Binding-site contacts:
Ligand atom C10 contacts residue THR104 of chain 1.C at 3.7 Å.
Ligand atom C11 contacts residue GLN120 of chain 1.C at 4.2 Å.
Ligand atom O7 contacts residue ASN102 of chain 1.C at 2.7 Å (h-bond).
Ligand atom O1A contacts residue GLN120 of chain 1.C at 3.9 Å.
Ligand atom O1B contacts residue GLN120 of chain 1.C at 3.6 Å (h-bond).
Ligand atom C5 contacts residue GLN120 of chain 1.C at 3.4 Å.
Ligand atom C10 contacts residue VAL103 of chain 1.C at 4.1 Å (hydrophobic).
Ligand atom C4 contacts residue GLN120 of chain 1.C at 3.2 Å.
Ligand atom C7 contacts residue MET121 of chain 1.C at 4.0 Å (hydrophobic).
Ligand atom O8 contacts residue MET121 of chain 1.C at 3.8 Å.
Ligand atom O1A contacts residue MET121 of chain 1.C at 3.7 Å.
Ligand atom C6 contacts residue GLN120 of chain 1.C at 3.5 Å.
Ligand atom O8 contacts residue THR122 of chain 1.C at 3.2 Å (h-bond).
Ligand atom C11 contacts residue THR104 of chain 1.C at 3.6 Å.
Ligand atom C4 contacts residue SER119 of chain 1.C at 4.2 Å.
Ligand atom C3 contacts residue GLN120 of chain 1.C at 4.2 Å.
Ligand atom C11 contacts residue VAL103 of chain 1.C at 4.0 Å (hydrophobic).
Ligand atom O4 contacts residue GLN120 of chain 1.C at 3.9 Å.
Ligand atom C10 contacts residue SER119 of chain 1.C at 4.3 Å.
Ligand atom C8 contacts residue MET121 of chain 1.C at 4.1 Å (hydrophobic).
Ligand atom O9 contacts residue THR122 of chain 1.C at 2.5 Å (h-bond).
Ligand atom C11 contacts residue SER119 of chain 1.C at 3.7 Å.
Ligand atom C1 contacts residue GLN120 of chain 1.C at 3.9 Å.
Ligand atom C8 contacts residue ASN102 of chain 1.C at 3.8 Å.
Ligand atom C9 contacts residue ASN102 of chain 1.C at 3.5 Å.
Ligand atom C9 contacts residue MET121 of chain 1.C at 3.9 Å (hydrophobic).
Ligand atom C8 contacts residue THR122 of chain 1.C at 4.2 Å.
Ligand atom N5 contacts residue SER119 of chain 1.C at 4.0 Å.
Ligand atom O7 contacts residue VAL103 of chain 1.C at 4.2 Å.
Ligand atom O9 contacts residue ALA101 of chain 1.C at 4.1 Å.
Ligand atom O1A contacts residue THR122 of chain 1.C at 3.8 Å.
Ligand atom O10 contacts residue VAL103 of chain 1.C at 3.3 Å.
Ligand atom C7 contacts residue ASN102 of chain 1.C at 3.5 Å.
Ligand atom C10 contacts residue GLN120 of chain 1.C at 4.0 Å.
Ligand atom O4 contacts residue SER119 of chain 1.C at 3.3 Å.
Ligand atom C9 contacts residue THR122 of chain 1.C at 3.5 Å.
Ligand atom N5 contacts residue GLN120 of chain 1.C at 2.9 Å (h-bond).
Ligand atom O10 contacts residue THR104 of chain 1.C at 2.8 Å (h-bond).
Ligand atom C6 contacts residue MET121 of chain 1.C at 4.1 Å (hydrophobic).
Ligand atom N5 contacts residue MET121 of chain 1.C at 4.1 Å.

Sequence of chain 1.C:
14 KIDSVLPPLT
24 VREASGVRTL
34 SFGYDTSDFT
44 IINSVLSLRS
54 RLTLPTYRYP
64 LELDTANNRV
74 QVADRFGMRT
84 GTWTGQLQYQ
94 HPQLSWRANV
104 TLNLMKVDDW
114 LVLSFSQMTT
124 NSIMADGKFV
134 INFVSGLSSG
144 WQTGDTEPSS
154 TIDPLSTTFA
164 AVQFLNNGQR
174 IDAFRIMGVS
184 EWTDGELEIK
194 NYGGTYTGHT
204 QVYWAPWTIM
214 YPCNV

The small molecule below binds the protein below.
Small molecule (SMILES): CC(=O)N[C@H]1[C@H]([C@H](O)[C@H](O)CO)O[C@@](O[C@@H]2[C@@H](O)[C@H](O)O[C@H](CO)[C@@H]2O)(C(=O)O)C[C@@H]1O